Sequence of chain 1.L:
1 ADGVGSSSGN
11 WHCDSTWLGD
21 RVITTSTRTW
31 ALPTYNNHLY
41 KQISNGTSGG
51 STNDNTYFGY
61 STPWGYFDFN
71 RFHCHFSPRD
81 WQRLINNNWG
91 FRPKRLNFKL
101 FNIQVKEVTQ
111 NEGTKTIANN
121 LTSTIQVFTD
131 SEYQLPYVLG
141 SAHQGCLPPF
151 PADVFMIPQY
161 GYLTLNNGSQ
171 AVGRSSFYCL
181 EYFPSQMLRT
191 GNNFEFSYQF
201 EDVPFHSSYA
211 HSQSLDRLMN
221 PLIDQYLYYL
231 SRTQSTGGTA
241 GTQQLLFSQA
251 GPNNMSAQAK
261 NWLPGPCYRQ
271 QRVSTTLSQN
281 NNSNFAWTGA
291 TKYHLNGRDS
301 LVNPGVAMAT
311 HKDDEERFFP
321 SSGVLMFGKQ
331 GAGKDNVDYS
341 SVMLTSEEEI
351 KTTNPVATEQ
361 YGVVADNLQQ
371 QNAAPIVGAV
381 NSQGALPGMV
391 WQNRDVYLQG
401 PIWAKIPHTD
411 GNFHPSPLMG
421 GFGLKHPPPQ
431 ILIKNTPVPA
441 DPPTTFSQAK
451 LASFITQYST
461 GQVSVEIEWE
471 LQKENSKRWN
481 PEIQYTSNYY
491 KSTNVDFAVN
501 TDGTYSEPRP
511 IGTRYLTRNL

Sequence of chain 1.J:
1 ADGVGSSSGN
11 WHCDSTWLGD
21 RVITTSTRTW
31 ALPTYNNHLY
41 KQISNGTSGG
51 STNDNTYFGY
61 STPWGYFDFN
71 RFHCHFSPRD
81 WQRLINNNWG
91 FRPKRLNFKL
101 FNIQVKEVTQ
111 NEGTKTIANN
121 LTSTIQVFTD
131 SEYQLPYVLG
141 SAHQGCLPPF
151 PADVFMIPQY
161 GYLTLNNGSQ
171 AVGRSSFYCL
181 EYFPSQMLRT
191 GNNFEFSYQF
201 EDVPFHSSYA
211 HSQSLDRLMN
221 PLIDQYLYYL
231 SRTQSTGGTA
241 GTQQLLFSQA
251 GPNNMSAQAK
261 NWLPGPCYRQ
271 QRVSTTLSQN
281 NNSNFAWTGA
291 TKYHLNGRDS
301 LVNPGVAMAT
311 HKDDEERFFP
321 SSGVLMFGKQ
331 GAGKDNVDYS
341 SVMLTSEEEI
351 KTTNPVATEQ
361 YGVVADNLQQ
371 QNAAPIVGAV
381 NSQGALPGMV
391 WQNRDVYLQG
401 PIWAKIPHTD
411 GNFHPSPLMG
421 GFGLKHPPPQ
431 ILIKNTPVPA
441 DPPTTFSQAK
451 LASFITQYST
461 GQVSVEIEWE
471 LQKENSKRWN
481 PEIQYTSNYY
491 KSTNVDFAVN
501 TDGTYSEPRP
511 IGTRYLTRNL

Binding-site contacts:
Ligand atom C4 contacts residue TRP287 of chain 1.L at 3.4 Å (hydrophobic).
Ligand atom O2 contacts residue ASN55 of chain 1.L at 3.5 Å (h-bond).
Ligand atom O4 contacts residue TRP287 of chain 1.L at 2.1 Å.
Ligand atom O3 contacts residue TRP287 of chain 1.L at 3.8 Å.
Ligand atom C6 contacts residue TRP287 of chain 1.L at 3.8 Å (hydrophobic).
Ligand atom O1 contacts residue TRP287 of chain 1.L at 3.0 Å (h-bond).
Ligand atom O3 contacts residue ASN254 of chain 1.J at 3.8 Å.
Ligand atom O2 contacts residue SER256 of chain 1.J at 4.0 Å.
Ligand atom C3 contacts residue ASN254 of chain 1.J at 4.1 Å.
Ligand atom C5 contacts residue TRP287 of chain 1.L at 3.9 Å (hydrophobic).
Ligand atom C2 contacts residue TRP287 of chain 1.L at 3.8 Å (hydrophobic).
Ligand atom C3 contacts residue TRP287 of chain 1.L at 4.3 Å (hydrophobic).
Ligand atom O3 contacts residue ALA257 of chain 1.J at 4.5 Å.
Ligand atom O2 contacts residue THR52 of chain 1.L at 4.4 Å.
Ligand atom C1 contacts residue TRP287 of chain 1.L at 3.8 Å (hydrophobic).
Ligand atom O5 contacts residue TRP287 of chain 1.L at 3.3 Å.
Ligand atom O2 contacts residue ASN254 of chain 1.J at 4.0 Å.

A protein and the small-molecule ligand that binds it are described below.
Small molecule (SMILES): OC[C@H]1O[C@@H](O)[C@H](O)[C@@H](O)[C@H]1O